This small molecule binds to this protein.
Small molecule (SMILES): O=P(O)(O)O[C@@H]1C(O)[C@H](OP(=O)(O)O)[C@@H](O)C(O)[C@H]1O

Sequence of chain 1.A:
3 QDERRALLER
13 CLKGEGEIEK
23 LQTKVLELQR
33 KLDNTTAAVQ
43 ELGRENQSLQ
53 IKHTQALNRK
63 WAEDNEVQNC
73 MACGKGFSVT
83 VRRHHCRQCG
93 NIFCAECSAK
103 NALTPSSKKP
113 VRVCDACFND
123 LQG

Binding-site contacts:
Ligand atom P3 contacts residue HIS86 of chain 1.A at 3.9 Å.
Ligand atom O5 contacts residue ASP66 of chain 1.A at 3.0 Å (salt-bridge).
Ligand atom C3 contacts residue ARG85 of chain 1.A at 3.4 Å.
Ligand atom C5 contacts residue HIS87 of chain 1.A at 3.8 Å.
Ligand atom O10 contacts residue ARG114 of chain 1.A at 4.3 Å.
Ligand atom C6 contacts residue ARG85 of chain 1.A at 3.9 Å.
Ligand atom C2 contacts residue ARG85 of chain 1.A at 3.8 Å.
Ligand atom O12 contacts residue HIS86 of chain 1.A at 3.4 Å.
Ligand atom OP3 contacts residue ARG85 of chain 1.A at 4.0 Å.
Ligand atom O5 contacts residue HIS87 of chain 1.A at 3.0 Å.
Ligand atom O4 contacts residue TRP63 of chain 1.A at 3.9 Å.
Ligand atom O11 contacts residue HIS86 of chain 1.A at 2.6 Å (h-bond).
Ligand atom P3 contacts residue ARG89 of chain 1.A at 3.6 Å.
Ligand atom OP1 contacts residue ARG84 of chain 1.A at 3.1 Å (salt-bridge).
Ligand atom O6 contacts residue ARG85 of chain 1.A at 4.0 Å.
Ligand atom O10 contacts residue ARG89 of chain 1.A at 2.9 Å (salt-bridge).
Ligand atom O4 contacts residue ARG85 of chain 1.A at 4.1 Å.
Ligand atom C4 contacts residue HIS87 of chain 1.A at 3.7 Å.
Ligand atom O12 contacts residue HIS87 of chain 1.A at 3.0 Å (h-bond).
Ligand atom C5 contacts residue ARG85 of chain 1.A at 3.5 Å.
Ligand atom O6 contacts residue ASP66 of chain 1.A at 2.7 Å (salt-bridge).
Ligand atom O11 contacts residue ARG85 of chain 1.A at 4.1 Å.
Ligand atom OP3 contacts residue ARG84 of chain 1.A at 2.9 Å (salt-bridge).
Ligand atom P3 contacts residue HIS87 of chain 1.A at 4.5 Å.
Ligand atom C4 contacts residue HIS86 of chain 1.A at 4.3 Å.
Ligand atom C5 contacts residue ASP66 of chain 1.A at 4.0 Å.
Ligand atom O3 contacts residue ARG89 of chain 1.A at 4.0 Å.
Ligand atom O4 contacts residue HIS87 of chain 1.A at 2.7 Å (h-bond).
Ligand atom C4 contacts residue ARG85 of chain 1.A at 3.9 Å.
Ligand atom O12 contacts residue ARG89 of chain 1.A at 2.9 Å (salt-bridge).
Ligand atom OP2 contacts residue ARG84 of chain 1.A at 4.3 Å.
Ligand atom C6 contacts residue ASP66 of chain 1.A at 3.7 Å.
Ligand atom C3 contacts residue HIS86 of chain 1.A at 4.2 Å.
Ligand atom O3 contacts residue ARG85 of chain 1.A at 4.5 Å.
Ligand atom P3 contacts residue ARG114 of chain 1.A at 4.2 Å.
Ligand atom O11 contacts residue ARG114 of chain 1.A at 3.9 Å.
Ligand atom O4 contacts residue HIS86 of chain 1.A at 3.6 Å.
Ligand atom O12 contacts residue ARG114 of chain 1.A at 4.0 Å.
Ligand atom C1 contacts residue ARG85 of chain 1.A at 3.5 Å.
Ligand atom P1 contacts residue ARG84 of chain 1.A at 3.6 Å.